Binding-site contacts:
Ligand atom C4 contacts residue ASN89 of chain 1.E at 4.0 Å.
Ligand atom O7 contacts residue CYS92 of chain 1.E at 3.8 Å.
Ligand atom O3 contacts residue ARG223 of chain 1.E at 2.9 Å (salt-bridge).
Ligand atom C2 contacts residue ARG223 of chain 1.E at 4.0 Å.
Ligand atom C7 contacts residue GLU68 of chain 1.E at 3.7 Å.
Ligand atom O7 contacts residue ASN66 of chain 1.E at 3.5 Å (h-bond).
Ligand atom C3 contacts residue ARG223 of chain 1.E at 4.0 Å.
Ligand atom C3 contacts residue ASN89 of chain 1.E at 3.6 Å.
Ligand atom C4 contacts residue ARG223 of chain 1.E at 4.4 Å.
Ligand atom C7 contacts residue ASN66 of chain 1.E at 4.3 Å.
Ligand atom C7 contacts residue CYS92 of chain 1.E at 4.3 Å (hydrophobic).
Ligand atom C8 contacts residue ASN89 of chain 1.E at 4.5 Å.
Ligand atom C1 contacts residue GLU68 of chain 1.E at 4.4 Å.
Ligand atom C8 contacts residue ALA137 of chain 1.E at 4.2 Å (hydrophobic).
Ligand atom C2 contacts residue ASN89 of chain 1.E at 2.2 Å.
Ligand atom C6 contacts residue ASP88 of chain 1.E at 4.2 Å.
Ligand atom C7 contacts residue ASN89 of chain 1.E at 3.0 Å.
Ligand atom C7 contacts residue ARG223 of chain 1.E at 3.5 Å.
Ligand atom C8 contacts residue PRO139 of chain 1.E at 3.5 Å (hydrophobic).
Ligand atom O5 contacts residue ASP88 of chain 1.E at 4.4 Å.
Ligand atom O7 contacts residue ARG223 of chain 1.E at 3.8 Å.
Ligand atom N2 contacts residue ARG223 of chain 1.E at 3.8 Å.
Ligand atom C5 contacts residue ASN89 of chain 1.E at 3.6 Å.
Ligand atom N2 contacts residue ASN89 of chain 1.E at 2.7 Å (h-bond).
Ligand atom C8 contacts residue CYS138 of chain 1.E at 4.2 Å (hydrophobic).
Ligand atom O7 contacts residue ASN89 of chain 1.E at 2.8 Å (h-bond).
Ligand atom O7 contacts residue GLU68 of chain 1.E at 4.2 Å.
Ligand atom C8 contacts residue GLU68 of chain 1.E at 3.9 Å.
Ligand atom C1 contacts residue ASN89 of chain 1.E at 1.4 Å.
Ligand atom C8 contacts residue ASN66 of chain 1.E at 4.4 Å.
Ligand atom C8 contacts residue ARG223 of chain 1.E at 3.6 Å.
Ligand atom O5 contacts residue ASN89 of chain 1.E at 2.4 Å (h-bond).
Ligand atom N2 contacts residue GLU68 of chain 1.E at 3.7 Å.
Ligand atom O6 contacts residue ASP88 of chain 1.E at 3.1 Å.
Ligand atom C8 contacts residue CYS92 of chain 1.E at 4.1 Å (hydrophobic).

Sequence of chain 1.E:
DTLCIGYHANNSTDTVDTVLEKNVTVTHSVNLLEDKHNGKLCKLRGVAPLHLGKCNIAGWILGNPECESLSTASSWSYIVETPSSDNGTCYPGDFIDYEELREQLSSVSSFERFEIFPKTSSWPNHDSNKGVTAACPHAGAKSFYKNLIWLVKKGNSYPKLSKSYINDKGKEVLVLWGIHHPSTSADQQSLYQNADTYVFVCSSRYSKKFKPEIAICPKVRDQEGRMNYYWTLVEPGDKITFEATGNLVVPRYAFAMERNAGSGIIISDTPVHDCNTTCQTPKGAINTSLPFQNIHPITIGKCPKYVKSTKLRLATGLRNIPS

The small molecule below binds the protein below.
Small molecule (SMILES): CC(=O)N[C@@H]1[C@@H](O)[C@H](O)[C@@H](CO)O[C@H]1O